The small molecule below binds the protein below.
Small molecule (SMILES): Nc1ncnc2c1ncn2[C@@H]1O[C@H](CO[P](=O)(O)O[P](=O)(O)NP(=O)(O)O)[C@@H](O)[C@H]1O

Binding-site contacts:
Ligand atom O4' contacts residue PHE355 of chain 1.J at 3.0 Å.
Ligand atom O2G contacts residue ARG366 of chain 1.I at 3.6 Å.
Ligand atom O3G contacts residue PRO180 of chain 1.J at 3.4 Å.
Ligand atom O3A contacts residue GLY183 of chain 1.J at 3.2 Å (h-bond).
Ligand atom O2B contacts residue LYS184 of chain 1.J at 3.6 Å.
Ligand atom N7 contacts residue MET186 of chain 1.J at 3.1 Å (h-bond).
Ligand atom O3A contacts residue LYS181 of chain 1.J at 3.8 Å.
Ligand atom N3B contacts residue LYS181 of chain 1.J at 3.3 Å (salt-bridge).
Ligand atom O2B contacts residue THR185 of chain 1.J at 3.3 Å (h-bond).
Ligand atom N6 contacts residue PHE355 of chain 1.J at 2.9 Å (h-bond).
Ligand atom O1A contacts residue THR185 of chain 1.J at 3.6 Å.
Ligand atom C1' contacts residue PHE355 of chain 1.J at 3.6 Å (hydrophobic).
Ligand atom C8 contacts residue MET186 of chain 1.J at 3.3 Å (hydrophobic).
Ligand atom C5 contacts residue MET186 of chain 1.J at 3.2 Å (hydrophobic).
Ligand atom O1B contacts residue ALA182 of chain 1.J at 3.3 Å (h-bond).
Ligand atom C6 contacts residue MET186 of chain 1.J at 3.6 Å (hydrophobic).
Ligand atom C4 contacts residue MET186 of chain 1.J at 3.6 Å (hydrophobic).
Ligand atom C4 contacts residue PHE355 of chain 1.J at 3.5 Å (hydrophobic).
Ligand atom C8 contacts residue GLY183 of chain 1.J at 3.8 Å.
Ligand atom O1B contacts residue LYS181 of chain 1.J at 3.7 Å.
Ligand atom O3G contacts residue LYS181 of chain 1.J at 3.0 Å (salt-bridge).
Ligand atom N6 contacts residue MET186 of chain 1.J at 3.7 Å.
Ligand atom N1 contacts residue PHE355 of chain 1.J at 3.5 Å.
Ligand atom N3 contacts residue PHE355 of chain 1.J at 3.7 Å.
Ligand atom O1G contacts residue LYS184 of chain 1.J at 3.7 Å.
Ligand atom C8 contacts residue PHE355 of chain 1.J at 3.1 Å (hydrophobic).
Ligand atom C5 contacts residue PHE355 of chain 1.J at 3.2 Å (hydrophobic).
Ligand atom N9 contacts residue PHE355 of chain 1.J at 3.4 Å.
Ligand atom C2 contacts residue PHE355 of chain 1.J at 3.7 Å (hydrophobic).
Ligand atom O1B contacts residue LYS184 of chain 1.J at 3.0 Å (salt-bridge).
Ligand atom O3G contacts residue ARG366 of chain 1.I at 3.6 Å (salt-bridge).
Ligand atom N9 contacts residue MET186 of chain 1.J at 3.6 Å (h-bond).
Ligand atom O2G contacts residue ARG212 of chain 1.J at 3.6 Å (salt-bridge).
Ligand atom O1B contacts residue GLY183 of chain 1.J at 3.4 Å (h-bond).
Ligand atom PB contacts residue LYS184 of chain 1.J at 3.7 Å.
Ligand atom O3A contacts residue LYS184 of chain 1.J at 3.8 Å.
Ligand atom PG contacts residue LYS181 of chain 1.J at 3.8 Å.
Ligand atom N7 contacts residue PHE355 of chain 1.J at 3.2 Å.
Ligand atom C6 contacts residue PHE355 of chain 1.J at 3.4 Å (hydrophobic).
Ligand atom O3' contacts residue GLU369 of chain 1.I at 3.8 Å.

Sequence of chain 1.J:
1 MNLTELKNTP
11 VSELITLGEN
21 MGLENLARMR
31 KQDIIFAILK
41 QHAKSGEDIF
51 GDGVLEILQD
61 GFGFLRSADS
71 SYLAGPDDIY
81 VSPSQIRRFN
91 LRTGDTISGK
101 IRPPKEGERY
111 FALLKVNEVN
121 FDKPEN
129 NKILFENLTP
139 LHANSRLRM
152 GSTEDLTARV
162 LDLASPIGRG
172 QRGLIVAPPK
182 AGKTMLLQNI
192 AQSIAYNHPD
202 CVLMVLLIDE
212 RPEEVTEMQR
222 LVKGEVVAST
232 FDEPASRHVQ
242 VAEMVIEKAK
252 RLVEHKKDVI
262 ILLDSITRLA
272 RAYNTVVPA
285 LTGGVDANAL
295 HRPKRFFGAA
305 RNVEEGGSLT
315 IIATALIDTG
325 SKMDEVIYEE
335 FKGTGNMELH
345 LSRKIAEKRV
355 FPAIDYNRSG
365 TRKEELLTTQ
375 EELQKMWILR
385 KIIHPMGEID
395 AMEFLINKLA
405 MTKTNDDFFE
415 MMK

Sequence of chain 1.I:
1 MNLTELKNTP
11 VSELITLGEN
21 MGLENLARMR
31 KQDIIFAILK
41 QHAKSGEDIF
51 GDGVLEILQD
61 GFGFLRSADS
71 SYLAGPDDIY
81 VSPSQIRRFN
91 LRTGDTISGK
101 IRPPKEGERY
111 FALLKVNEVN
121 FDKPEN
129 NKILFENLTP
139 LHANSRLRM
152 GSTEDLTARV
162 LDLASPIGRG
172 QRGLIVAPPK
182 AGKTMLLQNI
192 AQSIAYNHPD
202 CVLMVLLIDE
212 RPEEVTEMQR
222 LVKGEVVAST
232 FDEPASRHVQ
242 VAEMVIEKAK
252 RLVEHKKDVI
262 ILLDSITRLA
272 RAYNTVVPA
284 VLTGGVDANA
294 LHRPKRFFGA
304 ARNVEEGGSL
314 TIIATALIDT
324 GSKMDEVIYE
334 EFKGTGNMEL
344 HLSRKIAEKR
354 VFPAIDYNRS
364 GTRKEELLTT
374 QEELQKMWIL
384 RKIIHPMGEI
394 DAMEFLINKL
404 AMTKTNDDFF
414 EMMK